Sequence of chain 1.B:
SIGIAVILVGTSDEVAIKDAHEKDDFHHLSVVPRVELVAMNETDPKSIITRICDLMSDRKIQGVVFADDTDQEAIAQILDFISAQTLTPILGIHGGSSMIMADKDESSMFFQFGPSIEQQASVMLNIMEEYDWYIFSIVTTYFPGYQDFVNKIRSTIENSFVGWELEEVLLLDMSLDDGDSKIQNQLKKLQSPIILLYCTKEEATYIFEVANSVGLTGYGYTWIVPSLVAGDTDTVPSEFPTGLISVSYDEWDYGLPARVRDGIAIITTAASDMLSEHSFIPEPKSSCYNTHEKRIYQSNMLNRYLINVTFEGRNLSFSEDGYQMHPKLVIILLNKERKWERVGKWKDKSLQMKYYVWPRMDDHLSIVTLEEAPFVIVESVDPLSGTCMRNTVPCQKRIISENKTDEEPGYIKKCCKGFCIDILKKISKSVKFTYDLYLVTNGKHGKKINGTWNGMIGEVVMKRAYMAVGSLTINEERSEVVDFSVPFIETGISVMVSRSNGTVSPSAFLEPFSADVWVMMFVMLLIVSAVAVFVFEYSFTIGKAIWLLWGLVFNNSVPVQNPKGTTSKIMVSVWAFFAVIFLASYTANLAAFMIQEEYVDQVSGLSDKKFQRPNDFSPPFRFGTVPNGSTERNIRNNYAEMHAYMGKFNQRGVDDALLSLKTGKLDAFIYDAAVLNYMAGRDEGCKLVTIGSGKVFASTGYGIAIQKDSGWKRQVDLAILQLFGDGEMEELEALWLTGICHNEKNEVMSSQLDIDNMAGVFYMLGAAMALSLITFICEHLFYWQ

This protein binds this small molecule.
Small molecule (SMILES): CC(=O)N[C@@H]1[C@@H](O)[C@H](O)[C@@H](CO)O[C@H]1O

Binding-site contacts:
Ligand atom O5 contacts residue ASN522 of chain 1.B at 2.4 Å (h-bond).
Ligand atom C7 contacts residue ASN522 of chain 1.B at 4.2 Å.
Ligand atom C5 contacts residue ASN522 of chain 1.B at 3.7 Å.
Ligand atom C7 contacts residue ILE521 of chain 1.B at 4.1 Å (hydrophobic).
Ligand atom C4 contacts residue ASN522 of chain 1.B at 4.3 Å.
Ligand atom N2 contacts residue ASN522 of chain 1.B at 3.0 Å (h-bond).
Ligand atom C2 contacts residue ILE521 of chain 1.B at 4.3 Å (hydrophobic).
Ligand atom N2 contacts residue ILE521 of chain 1.B at 4.4 Å.
Ligand atom C2 contacts residue ASN522 of chain 1.B at 2.6 Å.
Ligand atom C3 contacts residue ASN522 of chain 1.B at 3.9 Å.
Ligand atom C1 contacts residue ASN522 of chain 1.B at 1.5 Å.
Ligand atom O7 contacts residue ILE521 of chain 1.B at 3.5 Å.